Binding-site contacts:
Ligand atom C8 contacts residue ASP48 of chain 1.A at 3.4 Å.
Ligand atom C10 contacts residue GLN253 of chain 1.B at 3.5 Å.
Ligand atom C4 contacts residue ASN247 of chain 1.B at 3.7 Å.
Ligand atom C7 contacts residue GLN253 of chain 1.B at 3.6 Å.
Ligand atom C8 contacts residue ASN106 of chain 1.B at 3.7 Å.
Ligand atom O3 contacts residue ARG248 of chain 1.B at 3.5 Å.
Ligand atom O1A contacts residue SER249 of chain 1.B at 3.8 Å.
Ligand atom N5 contacts residue GLN253 of chain 1.B at 3.4 Å (h-bond).
Ligand atom C11 contacts residue ASN247 of chain 1.B at 3.4 Å.
Ligand atom C1 contacts residue SER249 of chain 1.B at 3.6 Å.
Ligand atom O9 contacts residue SER43 of chain 1.B at 2.9 Å (h-bond).
Ligand atom O1B contacts residue SER251 of chain 1.B at 3.4 Å (h-bond).
Ligand atom O4 contacts residue ARG248 of chain 1.B at 3.8 Å.
Ligand atom C11 contacts residue LEU37 of chain 1.B at 3.8 Å (hydrophobic).
Ligand atom C5 contacts residue ASN247 of chain 1.B at 3.7 Å.
Ligand atom C10 contacts residue LEU37 of chain 1.B at 4.0 Å (hydrophobic).
Ligand atom C7 contacts residue ASN106 of chain 1.B at 3.8 Å.
Ligand atom O1B contacts residue SER249 of chain 1.B at 2.6 Å (h-bond).
Ligand atom C8 contacts residue THR49 of chain 1.A at 3.9 Å.
Ligand atom O8 contacts residue SER43 of chain 1.B at 3.3 Å.
Ligand atom C6 contacts residue ASN247 of chain 1.B at 3.8 Å.
Ligand atom O10 contacts residue LEU37 of chain 1.B at 3.4 Å.
Ligand atom C2 contacts residue ARG248 of chain 1.B at 3.9 Å.
Ligand atom O7 contacts residue ASN106 of chain 1.B at 3.0 Å (h-bond).
Ligand atom O7 contacts residue ARG248 of chain 1.B at 3.7 Å.
Ligand atom C1 contacts residue SER251 of chain 1.B at 3.4 Å.
Ligand atom C9 contacts residue GLN253 of chain 1.B at 3.6 Å.
Ligand atom O6 contacts residue SER249 of chain 1.B at 3.5 Å.
Ligand atom O1A contacts residue ASN247 of chain 1.B at 4.0 Å.
Ligand atom O9 contacts residue LYS42 of chain 1.B at 3.4 Å.
Ligand atom C9 contacts residue SER43 of chain 1.B at 3.6 Å.
Ligand atom C11 contacts residue GLN253 of chain 1.B at 3.3 Å.
Ligand atom N5 contacts residue ASN247 of chain 1.B at 2.8 Å (h-bond).
Ligand atom O1B contacts residue ASN247 of chain 1.B at 4.0 Å.
Ligand atom O7 contacts residue LEU37 of chain 1.B at 3.6 Å.
Ligand atom C6 contacts residue GLN253 of chain 1.B at 4.0 Å.
Ligand atom O1A contacts residue SER251 of chain 1.B at 2.7 Å (h-bond).
Ligand atom O4 contacts residue ASN106 of chain 1.B at 3.2 Å (h-bond).
Ligand atom C11 contacts residue PHE50 of chain 1.A at 3.6 Å (hydrophobic).
Ligand atom C10 contacts residue ASN247 of chain 1.B at 3.6 Å.

A protein and the small-molecule ligand that binds it are described below.
Small molecule (SMILES): CC(=O)N[C@H]1[C@H](O[C@H]2[C@@H](O)[C@@H](CO)O[C@@H](O[C@H]3[C@H](O)[C@@H](O)[C@H](O)O[C@@H]3CO)[C@@H]2O)O[C@H](CO)[C@@H](O[C@@H]2O[C@H](CO[C@]3(C(=O)O)C[C@H](O)[C@@H](NC(C)=O)[C@H]([C@H](O)[C@H](O)CO)O3)[C@H](O)[C@H](O)[C@H]2O)[C@@H]1O

Sequence of chain 1.B:
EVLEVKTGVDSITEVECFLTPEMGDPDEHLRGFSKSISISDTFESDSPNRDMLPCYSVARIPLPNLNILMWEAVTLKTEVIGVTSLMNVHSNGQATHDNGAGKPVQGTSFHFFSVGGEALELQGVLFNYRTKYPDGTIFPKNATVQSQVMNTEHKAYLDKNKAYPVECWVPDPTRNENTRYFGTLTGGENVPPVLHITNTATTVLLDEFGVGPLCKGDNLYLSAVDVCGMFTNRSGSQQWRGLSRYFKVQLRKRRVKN

Sequence of chain 1.A:
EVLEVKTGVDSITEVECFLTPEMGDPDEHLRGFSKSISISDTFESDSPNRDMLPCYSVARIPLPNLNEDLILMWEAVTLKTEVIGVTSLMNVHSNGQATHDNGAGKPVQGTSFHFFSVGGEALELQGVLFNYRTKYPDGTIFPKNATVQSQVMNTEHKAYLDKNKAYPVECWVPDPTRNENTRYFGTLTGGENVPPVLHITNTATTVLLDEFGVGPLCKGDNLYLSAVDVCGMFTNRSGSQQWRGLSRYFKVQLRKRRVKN